Sequence of chain 2.A:
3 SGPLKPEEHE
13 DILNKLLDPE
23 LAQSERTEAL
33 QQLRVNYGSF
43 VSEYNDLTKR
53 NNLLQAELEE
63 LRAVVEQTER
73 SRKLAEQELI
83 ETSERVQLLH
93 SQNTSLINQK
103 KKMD

A small-molecule ligand and the protein it binds are described below.
Small molecule (SMILES): C[N+](C)(C)[O-]

Binding-site contacts:
Ligand atom OAE contacts residue ARG36 of chain 2.A at 4.0 Å.
Ligand atom CAD contacts residue ARG36 of chain 2.A at 4.4 Å.
Ligand atom CAA contacts residue ARG36 of chain 2.A at 4.4 Å.
Ligand atom CAD contacts residue GLN33 of chain 2.A at 4.3 Å.
Ligand atom CAA contacts residue VAL37 of chain 2.A at 4.2 Å (hydrophobic).
Ligand atom CAD contacts residue VAL37 of chain 2.A at 4.4 Å (hydrophobic).